Sequence of chain 1.C:
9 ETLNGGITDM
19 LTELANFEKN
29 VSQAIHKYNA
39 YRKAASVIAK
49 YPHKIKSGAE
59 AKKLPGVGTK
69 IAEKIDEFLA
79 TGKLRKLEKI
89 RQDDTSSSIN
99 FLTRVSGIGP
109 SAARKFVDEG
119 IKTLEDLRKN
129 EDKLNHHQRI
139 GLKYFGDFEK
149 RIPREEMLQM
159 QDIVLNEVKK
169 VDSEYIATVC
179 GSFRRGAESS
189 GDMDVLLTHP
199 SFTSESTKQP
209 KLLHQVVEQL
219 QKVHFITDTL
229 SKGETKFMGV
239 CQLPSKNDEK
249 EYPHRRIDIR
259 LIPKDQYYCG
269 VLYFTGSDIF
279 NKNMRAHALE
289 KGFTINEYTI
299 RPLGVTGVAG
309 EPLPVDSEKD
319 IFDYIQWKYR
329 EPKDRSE

The protein below binds the small molecule below.
Small molecule (SMILES): Cc1cn([C@H]2C[C@H](O[P](=O)(O)OC[C@H]3O[C@@H](n4ccc(N)nc4=O)C[C@@H]3O[P](=O)(O)OC[C@H]3O[C@@H](n4cc(C)c(=O)[nH]c4=O)C[C@@H]3O[P](=O)(O)OC[C@H]3O[C@@H](n4cnc5c(N)ncnc54)C[C@@H]3O[P](=O)(O)OC[C@H]3O[C@@H](n4cnc5c(N)ncnc54)C[C@@H]3O[P](=O)(O)OC[C@H]3O[C@@H](n4cc(C)c(=O)[nH]c4=O)C[C@@H]3O[P](=O)(O)OC[C@H]3O[C@@H](n4cnc5c(=O)nc(N)[nH]c54)C[C@@H]3O)[C@@H](COP(=O)(O)O)O2)c(=O)[nH]c1=O

Binding-site contacts:
Ligand atom N3 contacts residue DA7 of chain 1.A at 2.9 Å (h-bond).
Ligand atom N3 contacts residue DG6 of chain 1.A at 2.3 Å (h-bond).
Ligand atom N2 contacts residue DC1 of chain 1.A at 3.1 Å (h-bond).
Ligand atom C4 contacts residue DA5 of chain 1.A at 3.0 Å.
Ligand atom C2 contacts residue DG6 of chain 1.A at 3.3 Å.
Ligand atom N1 contacts residue DT3 of chain 1.A at 2.5 Å (h-bond).
Ligand atom O4 contacts residue DA7 of chain 1.A at 3.0 Å (h-bond).
Ligand atom OP1 contacts residue ALA110 of chain 1.C at 3.0 Å (h-bond).
Ligand atom O2 contacts residue DG6 of chain 1.A at 2.9 Å (h-bond).
Ligand atom C2 contacts residue DT3 of chain 1.A at 2.9 Å.
Ligand atom OP1 contacts residue GLY107 of chain 1.C at 3.0 Å (h-bond).
Ligand atom O3' contacts residue STP1 of chain 1.F at 3.1 Å (h-bond).
Ligand atom O2 contacts residue DA5 of chain 1.A at 2.9 Å.
Ligand atom N3 contacts residue DA2 of chain 1.A at 2.7 Å (h-bond).
Ligand atom N1 contacts residue DT4 of chain 1.A at 2.3 Å (h-bond).
Ligand atom N4 contacts residue DA5 of chain 1.A at 3.3 Å (h-bond).
Ligand atom C2 contacts residue DA2 of chain 1.A at 3.2 Å.
Ligand atom O4 contacts residue DG6 of chain 1.A at 3.1 Å (h-bond).
Ligand atom N4 contacts residue DG6 of chain 1.A at 2.5 Å (h-bond).
Ligand atom OP1 contacts residue ARG254 of chain 1.C at 3.1 Å (salt-bridge).
Ligand atom C4 contacts residue DG6 of chain 1.A at 3.0 Å.
Ligand atom C2 contacts residue DA5 of chain 1.A at 3.2 Å.
Ligand atom O2 contacts residue DG6 of chain 1.A at 2.3 Å (h-bond).
Ligand atom C2 contacts residue DG6 of chain 1.A at 2.8 Å.
Ligand atom N2 contacts residue DA2 of chain 1.A at 2.9 Å (h-bond).
Ligand atom N6 contacts residue DT4 of chain 1.A at 2.9 Å (h-bond).
Ligand atom OP1 contacts residue GLY105 of chain 1.C at 2.9 Å (h-bond).
Ligand atom O2 contacts residue DA2 of chain 1.A at 3.3 Å.
Ligand atom N6 contacts residue DT3 of chain 1.A at 2.9 Å (h-bond).
Ligand atom O5' contacts residue GLY107 of chain 1.C at 3.1 Å.
Ligand atom N3 contacts residue DA5 of chain 1.A at 2.3 Å (h-bond).
Ligand atom O2 contacts residue DA7 of chain 1.A at 3.0 Å (h-bond).
Ligand atom N6 contacts residue DA2 of chain 1.A at 2.8 Å (h-bond).
Ligand atom OP2 contacts residue SER109 of chain 1.C at 2.8 Å.
Ligand atom O4 contacts residue DA5 of chain 1.A at 2.7 Å (h-bond).
Ligand atom C2 contacts residue DT4 of chain 1.A at 2.8 Å.
Ligand atom OP1 contacts residue VAL103 of chain 1.C at 3.2 Å (h-bond).
Ligand atom N1 contacts residue DC1 of chain 1.A at 3.2 Å (h-bond).
Ligand atom O3' contacts residue MN1 of chain 1.E at 2.6 Å.
Ligand atom OP1 contacts residue ILE106 of chain 1.C at 3.0 Å (h-bond).